Sequence of chain 1.C:
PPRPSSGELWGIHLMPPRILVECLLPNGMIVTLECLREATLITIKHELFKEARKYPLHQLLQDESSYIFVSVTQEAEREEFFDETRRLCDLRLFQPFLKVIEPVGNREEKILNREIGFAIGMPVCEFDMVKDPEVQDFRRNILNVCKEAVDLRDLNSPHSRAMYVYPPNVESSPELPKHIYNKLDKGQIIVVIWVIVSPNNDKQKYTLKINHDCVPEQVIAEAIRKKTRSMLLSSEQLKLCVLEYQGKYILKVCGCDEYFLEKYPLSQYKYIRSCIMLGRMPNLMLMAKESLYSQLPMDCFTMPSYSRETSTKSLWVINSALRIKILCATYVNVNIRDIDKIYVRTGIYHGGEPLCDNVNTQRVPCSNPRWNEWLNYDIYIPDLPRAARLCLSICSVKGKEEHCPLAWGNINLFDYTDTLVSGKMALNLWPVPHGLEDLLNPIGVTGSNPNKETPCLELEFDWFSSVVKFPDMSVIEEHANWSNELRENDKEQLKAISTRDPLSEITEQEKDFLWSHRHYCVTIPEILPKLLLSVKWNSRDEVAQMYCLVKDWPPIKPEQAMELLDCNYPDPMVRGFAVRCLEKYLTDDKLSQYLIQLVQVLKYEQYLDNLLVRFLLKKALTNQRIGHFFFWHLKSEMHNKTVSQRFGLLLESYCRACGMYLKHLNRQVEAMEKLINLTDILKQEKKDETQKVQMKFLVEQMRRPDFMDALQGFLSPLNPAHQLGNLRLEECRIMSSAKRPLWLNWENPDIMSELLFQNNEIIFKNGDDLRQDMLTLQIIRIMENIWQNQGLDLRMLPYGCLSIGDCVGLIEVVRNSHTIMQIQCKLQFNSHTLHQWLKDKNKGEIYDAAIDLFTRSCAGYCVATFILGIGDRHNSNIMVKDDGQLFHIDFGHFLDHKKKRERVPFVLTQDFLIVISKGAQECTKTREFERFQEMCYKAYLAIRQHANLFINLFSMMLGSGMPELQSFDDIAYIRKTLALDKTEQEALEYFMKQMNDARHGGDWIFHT

Binding-site contacts:
Ligand atom C16 contacts residue TYR836 of chain 1.C at 3.8 Å (hydrophobic).
Ligand atom N7 contacts residue TRP780 of chain 1.C at 3.7 Å.
Ligand atom C13 contacts residue VAL851 of chain 1.C at 3.6 Å (hydrophobic).
Ligand atom N19 contacts residue ILE800 of chain 1.C at 3.8 Å.
Ligand atom C18 contacts residue ILE800 of chain 1.C at 3.7 Å (hydrophobic).
Ligand atom C21 contacts residue ILE848 of chain 1.C at 3.5 Å (hydrophobic).
Ligand atom C13 contacts residue SER854 of chain 1.C at 3.6 Å.
Ligand atom O5 contacts residue GLN859 of chain 1.C at 3.1 Å (h-bond).
Ligand atom C16 contacts residue ILE932 of chain 1.C at 3.8 Å (hydrophobic).
Ligand atom O26 contacts residue LYS802 of chain 1.C at 3.5 Å (salt-bridge).
Ligand atom C8 contacts residue MET922 of chain 1.C at 3.8 Å (hydrophobic).
Ligand atom N19 contacts residue ILE932 of chain 1.C at 3.6 Å.
Ligand atom F31 contacts residue ILE848 of chain 1.C at 3.7 Å.
Ligand atom C20 contacts residue ILE932 of chain 1.C at 3.6 Å (hydrophobic).
Ligand atom C25 contacts residue SER774 of chain 1.C at 3.7 Å.
Ligand atom C2 contacts residue TRP780 of chain 1.C at 3.8 Å (hydrophobic).
Ligand atom C21 contacts residue TYR836 of chain 1.C at 3.7 Å (hydrophobic).
Ligand atom C15 contacts residue PHE930 of chain 1.C at 3.6 Å (hydrophobic).
Ligand atom O28 contacts residue ILE848 of chain 1.C at 3.5 Å.
Ligand atom O14 contacts residue VAL851 of chain 1.C at 3.1 Å (h-bond).
Ligand atom N6 contacts residue SER854 of chain 1.C at 2.9 Å (h-bond).
Ligand atom O26 contacts residue ASP933 of chain 1.C at 3.2 Å (salt-bridge).
Ligand atom C21 contacts residue ILE932 of chain 1.C at 3.8 Å (hydrophobic).
Ligand atom C27 contacts residue ASP933 of chain 1.C at 3.7 Å.
Ligand atom C25 contacts residue LYS802 of chain 1.C at 3.8 Å.
Ligand atom C15 contacts residue VAL851 of chain 1.C at 3.8 Å (hydrophobic).
Ligand atom N6 contacts residue GLN859 of chain 1.C at 3.2 Å (h-bond).
Ligand atom N6 contacts residue MET922 of chain 1.C at 3.6 Å.
Ligand atom O28 contacts residue TYR836 of chain 1.C at 3.3 Å (h-bond).
Ligand atom C25 contacts residue ASP933 of chain 1.C at 3.6 Å.
Ligand atom F30 contacts residue MET772 of chain 1.C at 3.5 Å.
Ligand atom C29 contacts residue SER774 of chain 1.C at 3.6 Å.
Ligand atom C8 contacts residue TRP780 of chain 1.C at 3.8 Å (hydrophobic).
Ligand atom O28 contacts residue ASP933 of chain 1.C at 3.4 Å (salt-bridge).
Ligand atom N6 contacts residue HIS855 of chain 1.C at 3.7 Å.
Ligand atom C4 contacts residue GLN859 of chain 1.C at 3.7 Å.
Ligand atom N17 contacts residue ILE848 of chain 1.C at 3.7 Å.
Ligand atom C1 contacts residue TRP780 of chain 1.C at 3.7 Å (hydrophobic).
Ligand atom C16 contacts residue GLU849 of chain 1.C at 3.5 Å.
Ligand atom C15 contacts residue ILE932 of chain 1.C at 3.8 Å (hydrophobic).

A small-molecule ligand and the protein it binds are described below.
Small molecule (SMILES): C[C@H](Nc1ccc2c(c1)OCCn1cc(N3C(=O)OC[C@H]3C(F)F)nc1-2)C(N)=O